Sequence of chain 3.A:
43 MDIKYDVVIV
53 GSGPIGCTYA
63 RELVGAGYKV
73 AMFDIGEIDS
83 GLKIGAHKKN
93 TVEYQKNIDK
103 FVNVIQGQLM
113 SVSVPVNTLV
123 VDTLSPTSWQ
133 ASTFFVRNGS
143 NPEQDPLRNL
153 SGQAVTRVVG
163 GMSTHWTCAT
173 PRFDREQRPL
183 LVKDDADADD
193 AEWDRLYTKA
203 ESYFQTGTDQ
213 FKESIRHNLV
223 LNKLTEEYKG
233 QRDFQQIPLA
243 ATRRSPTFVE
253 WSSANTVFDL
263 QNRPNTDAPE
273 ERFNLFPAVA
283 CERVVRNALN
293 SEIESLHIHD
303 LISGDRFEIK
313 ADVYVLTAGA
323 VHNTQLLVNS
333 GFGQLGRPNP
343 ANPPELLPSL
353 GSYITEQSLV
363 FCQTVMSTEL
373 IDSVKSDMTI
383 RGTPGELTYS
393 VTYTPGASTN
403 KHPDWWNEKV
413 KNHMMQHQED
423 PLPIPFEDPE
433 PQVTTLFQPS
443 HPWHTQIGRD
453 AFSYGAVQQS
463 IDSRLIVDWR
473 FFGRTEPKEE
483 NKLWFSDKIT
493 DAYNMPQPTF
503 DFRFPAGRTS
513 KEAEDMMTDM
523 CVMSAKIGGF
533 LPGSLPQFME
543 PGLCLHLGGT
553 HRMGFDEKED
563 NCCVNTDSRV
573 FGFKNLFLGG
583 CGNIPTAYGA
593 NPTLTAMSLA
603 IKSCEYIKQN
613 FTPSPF

Binding-site contacts:
Ligand atom C1 contacts residue THR169 of chain 3.A at 3.9 Å.
Ligand atom C6 contacts residue PHE454 of chain 3.A at 3.8 Å (hydrophobic).
Ligand atom C1 contacts residue GLN448 of chain 3.A at 3.7 Å.
Ligand atom F2 contacts residue THR169 of chain 3.A at 3.4 Å.
Ligand atom O6 contacts residue PHE454 of chain 3.A at 3.1 Å.
Ligand atom C4 contacts residue FDA1 of chain 3.B at 3.4 Å.
Ligand atom F2 contacts residue FDA1 of chain 3.B at 3.1 Å.
Ligand atom O5 contacts residue ARG472 of chain 3.A at 3.6 Å.
Ligand atom C5 contacts residue FDA1 of chain 3.B at 3.9 Å.
Ligand atom O5 contacts residue ASP452 of chain 3.A at 4.0 Å.
Ligand atom O4 contacts residue HIS548 of chain 3.A at 3.2 Å (h-bond).
Ligand atom O1 contacts residue THR169 of chain 3.A at 2.5 Å (h-bond).
Ligand atom F2 contacts residue ASN593 of chain 3.A at 3.1 Å.
Ligand atom C6 contacts residue CYS546 of chain 3.A at 3.9 Å (hydrophobic).
Ligand atom O5 contacts residue PHE474 of chain 3.A at 4.1 Å.
Ligand atom C3 contacts residue ASN593 of chain 3.A at 4.0 Å.
Ligand atom O3 contacts residue ASN593 of chain 3.A at 3.1 Å (h-bond).
Ligand atom O6 contacts residue TYR456 of chain 3.A at 2.4 Å (h-bond).
Ligand atom C1 contacts residue ARG472 of chain 3.A at 3.9 Å.
Ligand atom C2 contacts residue ASN593 of chain 3.A at 3.6 Å.
Ligand atom O4 contacts residue CYS546 of chain 3.A at 2.7 Å (h-bond).
Ligand atom O1 contacts residue ASP452 of chain 3.A at 2.5 Å (salt-bridge).
Ligand atom C1 contacts residue PHE474 of chain 3.A at 4.0 Å (hydrophobic).
Ligand atom O5 contacts residue TYR456 of chain 3.A at 4.1 Å.
Ligand atom C3 contacts residue FDA1 of chain 3.B at 2.9 Å.
Ligand atom C6 contacts residue LEU545 of chain 3.A at 3.6 Å (hydrophobic).
Ligand atom O3 contacts residue HIS548 of chain 3.A at 2.5 Å (h-bond).
Ligand atom C2 contacts residue THR169 of chain 3.A at 4.2 Å.
Ligand atom C6 contacts residue TYR456 of chain 3.A at 3.6 Å (hydrophobic).
Ligand atom C2 contacts residue PHE474 of chain 3.A at 3.8 Å (hydrophobic).
Ligand atom O3 contacts residue FDA1 of chain 3.B at 2.6 Å.
Ligand atom F2 contacts residue GLN448 of chain 3.A at 2.8 Å.
Ligand atom C3 contacts residue HIS548 of chain 3.A at 3.6 Å.
Ligand atom O4 contacts residue PHE474 of chain 3.A at 3.4 Å.
Ligand atom O6 contacts residue LEU545 of chain 3.A at 3.9 Å.
Ligand atom C2 contacts residue FDA1 of chain 3.B at 3.9 Å.
Ligand atom C2 contacts residue GLN448 of chain 3.A at 3.6 Å.
Ligand atom C4 contacts residue CYS546 of chain 3.A at 3.4 Å (hydrophobic).
Ligand atom C4 contacts residue HIS548 of chain 3.A at 3.8 Å.
Ligand atom C1 contacts residue ASP452 of chain 3.A at 3.2 Å.

The protein below binds the small molecule below.
Small molecule (SMILES): OC[C@H]1O[C@H](O)[C@H](F)[C@@H](O)[C@H]1O